Sequence of chain 1.C:
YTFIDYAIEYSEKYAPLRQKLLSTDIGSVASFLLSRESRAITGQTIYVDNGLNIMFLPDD

Binding-site contacts:
Ligand atom C17 contacts residue NAD1 of chain 1.E at 3.7 Å.
Ligand atom C23 contacts residue ILE227 of chain 1.A at 2.6 Å (hydrophobic).
Ligand atom C10 contacts residue NAD1 of chain 1.E at 3.3 Å.
Ligand atom C21 contacts residue PRO218 of chain 1.A at 3.0 Å (hydrophobic).
Ligand atom C1 contacts residue ALA223 of chain 1.A at 3.8 Å (hydrophobic).
Ligand atom C11 contacts residue ALA224 of chain 1.A at 3.5 Å (hydrophobic).
Ligand atom C19 contacts residue PHE3 of chain 1.C at 2.6 Å (hydrophobic).
Ligand atom C22 contacts residue PRO218 of chain 1.A at 3.7 Å (hydrophobic).
Ligand atom C11 contacts residue ILE227 of chain 1.A at 3.8 Å (hydrophobic).
Ligand atom O1 contacts residue NAD1 of chain 1.E at 3.2 Å.
Ligand atom C21 contacts residue TYR171 of chain 1.A at 3.1 Å (hydrophobic).
Ligand atom CLL1 contacts residue ALA223 of chain 1.A at 3.1 Å.
Ligand atom C2 contacts residue ALA223 of chain 1.A at 3.2 Å (hydrophobic).
Ligand atom C20 contacts residue TYR171 of chain 1.A at 2.6 Å (hydrophobic).
Ligand atom CLL2 contacts residue VAL126 of chain 1.A at 3.6 Å.
Ligand atom C8 contacts residue NAD1 of chain 1.E at 3.5 Å.
Ligand atom CLL1 contacts residue NAD1 of chain 1.E at 3.3 Å.
Ligand atom C22 contacts residue TYR171 of chain 1.A at 3.4 Å (hydrophobic).
Ligand atom C22 contacts residue NAD1 of chain 1.E at 3.2 Å.
Ligand atom C11 contacts residue NAD1 of chain 1.E at 3.1 Å.
Ligand atom C11 contacts residue ILE4 of chain 1.C at 3.7 Å (hydrophobic).
Ligand atom C8 contacts residue TYR181 of chain 1.A at 3.4 Å (hydrophobic).
Ligand atom C9 contacts residue NAD1 of chain 1.E at 3.5 Å.
Ligand atom C20 contacts residue ALA7 of chain 1.C at 3.1 Å (hydrophobic).
Ligand atom C23 contacts residue TYR181 of chain 1.A at 3.3 Å (hydrophobic).
Ligand atom C23 contacts residue PHE3 of chain 1.C at 2.3 Å (hydrophobic).
Ligand atom C18 contacts residue PHE3 of chain 1.C at 2.8 Å (hydrophobic).
Ligand atom C20 contacts residue PRO218 of chain 1.A at 3.8 Å (hydrophobic).
Ligand atom CLL1 contacts residue ALA121 of chain 1.A at 3.8 Å.
Ligand atom O2 contacts residue TYR181 of chain 1.A at 2.4 Å (h-bond).
Ligand atom C12 contacts residue NAD1 of chain 1.E at 3.5 Å.
Ligand atom C7 contacts residue TYR181 of chain 1.A at 3.1 Å (hydrophobic).
Ligand atom CLL2 contacts residue ALA123 of chain 1.A at 3.4 Å.
Ligand atom C3 contacts residue ALA121 of chain 1.A at 3.4 Å (hydrophobic).
Ligand atom C10 contacts residue ALA224 of chain 1.A at 3.5 Å (hydrophobic).
Ligand atom C3 contacts residue ALA223 of chain 1.A at 3.6 Å (hydrophobic).
Ligand atom C19 contacts residue ALA7 of chain 1.C at 3.7 Å (hydrophobic).
Ligand atom C7 contacts residue NAD1 of chain 1.E at 3.6 Å.
Ligand atom C19 contacts residue TYR171 of chain 1.A at 3.2 Å (hydrophobic).
Ligand atom O2 contacts residue NAD1 of chain 1.E at 2.6 Å (h-bond).

The small molecule below binds the protein below.
Small molecule (SMILES): Cc1ccccc1-c1ccc(Oc2ccc(Cl)cc2Cl)c(O)c1

Sequence of chain 1.A:
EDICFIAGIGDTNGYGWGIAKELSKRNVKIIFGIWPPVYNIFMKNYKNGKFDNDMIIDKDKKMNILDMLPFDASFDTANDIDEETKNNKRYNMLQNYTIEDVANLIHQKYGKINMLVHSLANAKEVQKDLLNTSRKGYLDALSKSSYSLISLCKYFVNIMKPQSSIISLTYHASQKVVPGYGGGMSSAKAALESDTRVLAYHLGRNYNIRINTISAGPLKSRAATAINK